Binding-site contacts:
Ligand atom C5 contacts residue ASN154 of chain 8.B at 3.7 Å.
Ligand atom C1 contacts residue HIS104 of chain 8.A at 3.2 Å.
Ligand atom C5 contacts residue HIS104 of chain 8.A at 3.1 Å.
Ligand atom C3 contacts residue ASN154 of chain 8.B at 3.8 Å.
Ligand atom O5 contacts residue ASN154 of chain 8.B at 2.4 Å (h-bond).
Ligand atom C1 contacts residue ASN154 of chain 8.B at 1.4 Å.
Ligand atom C8 contacts residue ASN154 of chain 8.B at 3.4 Å.
Ligand atom C4 contacts residue HIS104 of chain 8.A at 4.4 Å.
Ligand atom C4 contacts residue ASN154 of chain 8.B at 4.2 Å.
Ligand atom C2 contacts residue ASN154 of chain 8.B at 2.4 Å.
Ligand atom O5 contacts residue HIS104 of chain 8.A at 3.0 Å (h-bond).
Ligand atom C7 contacts residue ASN154 of chain 8.B at 3.3 Å.
Ligand atom C8 contacts residue HIS104 of chain 8.A at 4.0 Å.
Ligand atom C6 contacts residue HIS104 of chain 8.A at 3.2 Å.
Ligand atom O7 contacts residue ASN154 of chain 8.B at 3.3 Å (h-bond).
Ligand atom N2 contacts residue ASN154 of chain 8.B at 2.9 Å (h-bond).

Sequence of chain 8.A:
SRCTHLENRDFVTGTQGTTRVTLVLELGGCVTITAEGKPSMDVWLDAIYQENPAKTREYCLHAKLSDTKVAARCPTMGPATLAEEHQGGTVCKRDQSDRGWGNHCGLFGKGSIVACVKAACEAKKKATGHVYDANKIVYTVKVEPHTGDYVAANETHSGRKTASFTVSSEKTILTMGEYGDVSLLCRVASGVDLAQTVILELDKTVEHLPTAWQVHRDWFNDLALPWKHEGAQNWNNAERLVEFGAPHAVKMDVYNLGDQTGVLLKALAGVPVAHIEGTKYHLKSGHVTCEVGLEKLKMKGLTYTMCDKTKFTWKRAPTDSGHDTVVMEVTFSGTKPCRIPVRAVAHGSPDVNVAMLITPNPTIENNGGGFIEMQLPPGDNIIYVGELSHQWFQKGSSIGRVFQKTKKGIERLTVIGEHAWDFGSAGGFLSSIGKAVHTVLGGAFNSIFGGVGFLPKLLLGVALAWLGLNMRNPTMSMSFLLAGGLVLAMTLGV

The small molecule below binds the protein below.
Small molecule (SMILES): CC(=O)N[C@H]1[C@H](O[C@H]2[C@H](O)[C@@H](NC(C)=O)CO[C@@H]2CO[C@@H]2O[C@@H](C)[C@@H](O)[C@@H](O)[C@@H]2O)O[C@H](CO)[C@@H](O)[C@@H]1O

Sequence of chain 8.B:
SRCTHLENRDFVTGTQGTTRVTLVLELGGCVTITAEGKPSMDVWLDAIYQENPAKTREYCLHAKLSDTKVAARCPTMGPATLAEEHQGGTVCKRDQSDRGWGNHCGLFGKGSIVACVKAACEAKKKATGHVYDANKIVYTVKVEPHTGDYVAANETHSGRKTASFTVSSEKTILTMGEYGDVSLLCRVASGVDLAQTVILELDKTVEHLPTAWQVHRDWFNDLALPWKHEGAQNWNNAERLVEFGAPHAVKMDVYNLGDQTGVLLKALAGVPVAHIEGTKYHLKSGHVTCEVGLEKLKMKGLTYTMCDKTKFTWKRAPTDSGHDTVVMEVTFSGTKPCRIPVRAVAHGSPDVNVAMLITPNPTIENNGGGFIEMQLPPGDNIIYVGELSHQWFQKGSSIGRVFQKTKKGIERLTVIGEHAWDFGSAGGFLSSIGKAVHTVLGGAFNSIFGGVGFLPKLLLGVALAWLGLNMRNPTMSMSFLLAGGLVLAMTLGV